Sequence of chain 1.D:
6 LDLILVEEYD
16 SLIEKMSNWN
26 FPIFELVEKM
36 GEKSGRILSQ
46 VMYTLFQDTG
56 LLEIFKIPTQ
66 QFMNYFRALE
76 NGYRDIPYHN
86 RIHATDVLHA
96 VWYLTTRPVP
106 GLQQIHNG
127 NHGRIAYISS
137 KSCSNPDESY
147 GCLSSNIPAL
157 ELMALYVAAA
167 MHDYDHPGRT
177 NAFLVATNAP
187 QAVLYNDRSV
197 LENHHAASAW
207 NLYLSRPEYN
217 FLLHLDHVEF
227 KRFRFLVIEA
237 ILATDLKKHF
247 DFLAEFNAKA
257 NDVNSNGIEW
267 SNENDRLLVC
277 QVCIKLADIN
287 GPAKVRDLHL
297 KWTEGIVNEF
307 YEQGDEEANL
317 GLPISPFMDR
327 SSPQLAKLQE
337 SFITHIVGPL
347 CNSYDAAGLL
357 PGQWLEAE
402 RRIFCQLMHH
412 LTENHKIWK

This small molecule binds to this protein.
Small molecule (SMILES): C[C@@H]1CC(=O)NN=C1c1ccc(NC2=C(Cc3cccc(I)c3)C(=O)CCC2)cc1

Binding-site contacts:
Ligand atom C47 contacts residue GLY287 of chain 1.D at 3.9 Å.
Ligand atom N39 contacts residue THR299 of chain 1.D at 3.7 Å.
Ligand atom C47 contacts residue PRO288 of chain 1.D at 3.8 Å (hydrophobic).
Ligand atom C4 contacts residue PHE338 of chain 1.D at 3.8 Å (hydrophobic).
Ligand atom N39 contacts residue PRO288 of chain 1.D at 3.6 Å.
Ligand atom C27 contacts residue PHE338 of chain 1.D at 3.4 Å (hydrophobic).
Ligand atom O46 contacts residue HIS295 of chain 1.D at 2.8 Å (h-bond).
Ligand atom C29 contacts residue PHE338 of chain 1.D at 3.8 Å (hydrophobic).
Ligand atom C15 contacts residue LEU242 of chain 1.D at 4.0 Å (hydrophobic).
Ligand atom N26 contacts residue PHE338 of chain 1.D at 3.6 Å.
Ligand atom C40 contacts residue HIS295 of chain 1.D at 3.8 Å.
Ligand atom C31 contacts residue PHE338 of chain 1.D at 3.8 Å (hydrophobic).
Ligand atom N38 contacts residue GLN335 of chain 1.D at 3.4 Å (h-bond).
Ligand atom C41 contacts residue TYR83 of chain 1.D at 3.8 Å (hydrophobic).
Ligand atom C40 contacts residue PRO288 of chain 1.D at 3.5 Å (hydrophobic).
Ligand atom C41 contacts residue TRP298 of chain 1.D at 3.4 Å (hydrophobic).
Ligand atom C42 contacts residue TYR83 of chain 1.D at 3.1 Å (hydrophobic).
Ligand atom O46 contacts residue THR299 of chain 1.D at 3.4 Å (h-bond).
Ligand atom C32 contacts residue PHE338 of chain 1.D at 3.6 Å (hydrophobic).
Ligand atom N39 contacts residue GLN335 of chain 1.D at 3.1 Å (h-bond).
Ligand atom C40 contacts residue THR299 of chain 1.D at 3.7 Å.
Ligand atom C47 contacts residue ILE285 of chain 1.D at 3.5 Å (hydrophobic).
Ligand atom O46 contacts residue TRP298 of chain 1.D at 3.7 Å.
Ligand atom O46 contacts residue PRO288 of chain 1.D at 3.4 Å.
Ligand atom N26 contacts residue PHE306 of chain 1.D at 4.0 Å.
Ligand atom C28 contacts residue PHE338 of chain 1.D at 3.5 Å (hydrophobic).
Ligand atom C40 contacts residue TRP298 of chain 1.D at 3.9 Å (hydrophobic).
Ligand atom O46 contacts residue GLY287 of chain 1.D at 3.2 Å.
Ligand atom C11 contacts residue LEU242 of chain 1.D at 4.1 Å (hydrophobic).
Ligand atom C29 contacts residue TYR83 of chain 1.D at 4.1 Å (hydrophobic).
Ligand atom C40 contacts residue GLY287 of chain 1.D at 3.8 Å.
Ligand atom C6 contacts residue LEU334 of chain 1.D at 3.6 Å (hydrophobic).
Ligand atom C41 contacts residue GLY287 of chain 1.D at 3.9 Å.
Ligand atom I54 contacts residue SER337 of chain 1.D at 3.8 Å.
Ligand atom C6 contacts residue PHE323 of chain 1.D at 3.8 Å (hydrophobic).
Ligand atom I54 contacts residue PHE338 of chain 1.D at 3.9 Å.
Ligand atom C18 contacts residue THR176 of chain 1.D at 3.6 Å.
Ligand atom C47 contacts residue TYR83 of chain 1.D at 3.5 Å (hydrophobic).
Ligand atom C30 contacts residue PHE338 of chain 1.D at 3.7 Å (hydrophobic).
Ligand atom N39 contacts residue HIS295 of chain 1.D at 4.1 Å.